Sequence of chain 1.F:
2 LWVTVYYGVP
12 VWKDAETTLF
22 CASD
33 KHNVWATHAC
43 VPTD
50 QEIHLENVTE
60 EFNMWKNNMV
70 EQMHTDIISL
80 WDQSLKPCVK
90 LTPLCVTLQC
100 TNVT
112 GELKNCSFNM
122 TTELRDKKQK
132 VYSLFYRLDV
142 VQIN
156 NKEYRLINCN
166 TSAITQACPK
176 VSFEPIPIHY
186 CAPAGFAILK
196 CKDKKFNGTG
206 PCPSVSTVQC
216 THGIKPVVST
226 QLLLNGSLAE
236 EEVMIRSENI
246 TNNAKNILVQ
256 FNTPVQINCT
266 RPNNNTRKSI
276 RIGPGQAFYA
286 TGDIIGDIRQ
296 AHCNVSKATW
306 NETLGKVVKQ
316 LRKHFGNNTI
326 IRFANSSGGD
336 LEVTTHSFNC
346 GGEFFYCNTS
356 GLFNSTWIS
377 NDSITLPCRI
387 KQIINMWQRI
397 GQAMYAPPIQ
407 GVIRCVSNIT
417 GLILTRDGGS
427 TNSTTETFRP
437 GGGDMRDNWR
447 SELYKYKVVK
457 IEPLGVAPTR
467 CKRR

Binding-site contacts:
Ligand atom C8 contacts residue ASN344 of chain 1.F at 3.9 Å.
Ligand atom N2 contacts residue SER413 of chain 1.F at 3.5 Å (h-bond).
Ligand atom O3 contacts residue CYS345 of chain 1.F at 4.0 Å.
Ligand atom O7 contacts residue CYS345 of chain 1.F at 3.8 Å.
Ligand atom C2 contacts residue ASN230 of chain 1.F at 2.4 Å.
Ligand atom C4 contacts residue VAL412 of chain 1.F at 4.2 Å (hydrophobic).
Ligand atom O5 contacts residue ASN230 of chain 1.F at 2.4 Å (h-bond).
Ligand atom C7 contacts residue ASN344 of chain 1.F at 4.2 Å.
Ligand atom C2 contacts residue SER413 of chain 1.F at 4.3 Å.
Ligand atom O6 contacts residue GLU179 of chain 1.F at 4.5 Å.
Ligand atom C7 contacts residue SER413 of chain 1.F at 4.1 Å.
Ligand atom O7 contacts residue ASN344 of chain 1.F at 3.6 Å.
Ligand atom C7 contacts residue CYS345 of chain 1.F at 4.1 Å (hydrophobic).
Ligand atom C1 contacts residue SER413 of chain 1.F at 4.5 Å.
Ligand atom C8 contacts residue PHE343 of chain 1.F at 4.2 Å (hydrophobic).
Ligand atom C3 contacts residue VAL412 of chain 1.F at 4.1 Å (hydrophobic).
Ligand atom C6 contacts residue NAG1 of chain 1.PA at 3.7 Å.
Ligand atom C4 contacts residue ASN230 of chain 1.F at 4.2 Å.
Ligand atom C3 contacts residue ASN230 of chain 1.F at 3.8 Å.
Ligand atom C8 contacts residue CYS345 of chain 1.F at 4.2 Å (hydrophobic).
Ligand atom C1 contacts residue ASN230 of chain 1.F at 1.4 Å.
Ligand atom C5 contacts residue VAL412 of chain 1.F at 3.8 Å (hydrophobic).
Ligand atom C8 contacts residue LEU229 of chain 1.F at 3.7 Å (hydrophobic).
Ligand atom N2 contacts residue ASN230 of chain 1.F at 2.9 Å (h-bond).
Ligand atom C5 contacts residue ASN230 of chain 1.F at 3.6 Å.
Ligand atom C1 contacts residue VAL412 of chain 1.F at 4.5 Å (hydrophobic).
Ligand atom C3 contacts residue SER413 of chain 1.F at 4.2 Å.
Ligand atom O5 contacts residue NAG1 of chain 1.PA at 4.2 Å.
Ligand atom C8 contacts residue SER413 of chain 1.F at 4.1 Å.
Ligand atom C7 contacts residue ASN230 of chain 1.F at 4.0 Å.
Ligand atom O4 contacts residue VAL412 of chain 1.F at 3.9 Å.
Ligand atom O3 contacts residue CYS411 of chain 1.F at 4.4 Å.
Ligand atom C5 contacts residue NAG1 of chain 1.PA at 3.7 Å.

A protein and the small-molecule ligand that binds it are described below.
Small molecule (SMILES): CC(=O)N[C@H]1[C@H](O[C@H]2[C@H](O)[C@@H](NC(C)=O)CO[C@@H]2CO)O[C@H](CO)[C@@H](O)[C@@H]1O